Binding-site contacts:
Ligand atom O1 contacts residue ACO1 of chain 1.J at 4.2 Å.
Ligand atom C4 contacts residue ARG1085 of chain 1.A at 3.5 Å.
Ligand atom C2 contacts residue ARG1065 of chain 1.B at 4.2 Å.
Ligand atom O5 contacts residue GLU847 of chain 1.D at 4.2 Å.
Ligand atom O1 contacts residue ARG1065 of chain 1.B at 4.2 Å.
Ligand atom C4 contacts residue HIS900 of chain 1.B at 4.0 Å.
Ligand atom O3 contacts residue HIS900 of chain 1.B at 4.2 Å.
Ligand atom O2 contacts residue HIS900 of chain 1.B at 4.1 Å.
Ligand atom C2 contacts residue PHE935 of chain 1.B at 4.2 Å (hydrophobic).
Ligand atom O4 contacts residue VAL904 of chain 1.B at 4.0 Å.
Ligand atom C2 contacts residue HIS900 of chain 1.B at 3.5 Å.
Ligand atom O3 contacts residue ACO1 of chain 1.J at 3.8 Å.
Ligand atom C1 contacts residue ACO1 of chain 1.J at 4.1 Å.
Ligand atom O2 contacts residue ACO1 of chain 1.J at 3.6 Å.
Ligand atom O5 contacts residue VAL904 of chain 1.B at 4.1 Å.
Ligand atom O2 contacts residue PHE1061 of chain 1.B at 4.3 Å.
Ligand atom O4 contacts residue ARG1085 of chain 1.A at 3.8 Å.
Ligand atom O5 contacts residue HIS900 of chain 1.B at 3.3 Å.
Ligand atom C3 contacts residue HIS900 of chain 1.B at 3.7 Å.
Ligand atom C1 contacts residue ARG1065 of chain 1.B at 3.9 Å.
Ligand atom O5 contacts residue ARG1085 of chain 1.A at 2.4 Å (salt-bridge).
Ligand atom C3 contacts residue VAL904 of chain 1.B at 4.3 Å (hydrophobic).
Ligand atom C4 contacts residue VAL904 of chain 1.B at 3.9 Å (hydrophobic).
Ligand atom O1 contacts residue PHE935 of chain 1.B at 3.6 Å.
Ligand atom O2 contacts residue ARG986 of chain 1.B at 4.4 Å.
Ligand atom C2 contacts residue VAL904 of chain 1.B at 3.7 Å (hydrophobic).
Ligand atom C1 contacts residue PHE935 of chain 1.B at 4.3 Å (hydrophobic).
Ligand atom C1 contacts residue HIS900 of chain 1.B at 4.3 Å.
Ligand atom O1 contacts residue PHE1061 of chain 1.B at 3.8 Å.
Ligand atom O2 contacts residue ARG1065 of chain 1.B at 3.5 Å (salt-bridge).

Sequence of chain 1.A:
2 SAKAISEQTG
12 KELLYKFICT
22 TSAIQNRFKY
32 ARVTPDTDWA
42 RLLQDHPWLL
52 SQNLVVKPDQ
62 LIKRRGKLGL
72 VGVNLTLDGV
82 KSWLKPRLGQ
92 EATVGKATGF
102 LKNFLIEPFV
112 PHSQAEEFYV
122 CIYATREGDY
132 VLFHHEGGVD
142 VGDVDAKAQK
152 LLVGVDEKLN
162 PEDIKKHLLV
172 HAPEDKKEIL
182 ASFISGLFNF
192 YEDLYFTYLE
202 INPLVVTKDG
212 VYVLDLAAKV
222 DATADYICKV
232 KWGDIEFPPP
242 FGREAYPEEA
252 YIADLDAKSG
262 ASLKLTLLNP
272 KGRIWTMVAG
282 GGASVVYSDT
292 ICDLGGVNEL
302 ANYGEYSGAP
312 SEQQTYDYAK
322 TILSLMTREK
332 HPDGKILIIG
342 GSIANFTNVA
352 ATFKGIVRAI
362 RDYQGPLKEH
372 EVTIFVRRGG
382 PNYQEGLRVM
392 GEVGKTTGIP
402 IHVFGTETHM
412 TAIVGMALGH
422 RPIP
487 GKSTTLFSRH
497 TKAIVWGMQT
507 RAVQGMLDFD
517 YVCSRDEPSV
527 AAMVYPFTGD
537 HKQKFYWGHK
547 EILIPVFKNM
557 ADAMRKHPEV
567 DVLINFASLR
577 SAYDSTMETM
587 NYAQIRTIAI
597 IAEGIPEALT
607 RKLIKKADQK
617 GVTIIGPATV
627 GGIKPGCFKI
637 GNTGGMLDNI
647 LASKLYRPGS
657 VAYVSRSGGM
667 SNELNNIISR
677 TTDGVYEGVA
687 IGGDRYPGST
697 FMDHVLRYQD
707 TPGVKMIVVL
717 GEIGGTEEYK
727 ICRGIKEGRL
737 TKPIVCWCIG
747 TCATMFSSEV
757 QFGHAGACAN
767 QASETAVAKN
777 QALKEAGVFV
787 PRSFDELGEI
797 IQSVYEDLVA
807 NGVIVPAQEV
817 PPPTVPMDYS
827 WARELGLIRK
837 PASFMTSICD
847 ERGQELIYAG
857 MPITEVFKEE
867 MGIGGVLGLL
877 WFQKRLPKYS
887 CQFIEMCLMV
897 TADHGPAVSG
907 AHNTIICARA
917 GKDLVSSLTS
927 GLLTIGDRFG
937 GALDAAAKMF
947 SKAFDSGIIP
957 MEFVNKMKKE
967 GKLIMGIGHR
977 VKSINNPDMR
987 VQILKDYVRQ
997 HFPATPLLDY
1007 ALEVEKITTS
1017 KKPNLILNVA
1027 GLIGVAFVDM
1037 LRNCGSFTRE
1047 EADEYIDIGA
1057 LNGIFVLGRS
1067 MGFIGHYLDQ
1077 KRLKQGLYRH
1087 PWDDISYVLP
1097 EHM

Sequence of chain 1.D:
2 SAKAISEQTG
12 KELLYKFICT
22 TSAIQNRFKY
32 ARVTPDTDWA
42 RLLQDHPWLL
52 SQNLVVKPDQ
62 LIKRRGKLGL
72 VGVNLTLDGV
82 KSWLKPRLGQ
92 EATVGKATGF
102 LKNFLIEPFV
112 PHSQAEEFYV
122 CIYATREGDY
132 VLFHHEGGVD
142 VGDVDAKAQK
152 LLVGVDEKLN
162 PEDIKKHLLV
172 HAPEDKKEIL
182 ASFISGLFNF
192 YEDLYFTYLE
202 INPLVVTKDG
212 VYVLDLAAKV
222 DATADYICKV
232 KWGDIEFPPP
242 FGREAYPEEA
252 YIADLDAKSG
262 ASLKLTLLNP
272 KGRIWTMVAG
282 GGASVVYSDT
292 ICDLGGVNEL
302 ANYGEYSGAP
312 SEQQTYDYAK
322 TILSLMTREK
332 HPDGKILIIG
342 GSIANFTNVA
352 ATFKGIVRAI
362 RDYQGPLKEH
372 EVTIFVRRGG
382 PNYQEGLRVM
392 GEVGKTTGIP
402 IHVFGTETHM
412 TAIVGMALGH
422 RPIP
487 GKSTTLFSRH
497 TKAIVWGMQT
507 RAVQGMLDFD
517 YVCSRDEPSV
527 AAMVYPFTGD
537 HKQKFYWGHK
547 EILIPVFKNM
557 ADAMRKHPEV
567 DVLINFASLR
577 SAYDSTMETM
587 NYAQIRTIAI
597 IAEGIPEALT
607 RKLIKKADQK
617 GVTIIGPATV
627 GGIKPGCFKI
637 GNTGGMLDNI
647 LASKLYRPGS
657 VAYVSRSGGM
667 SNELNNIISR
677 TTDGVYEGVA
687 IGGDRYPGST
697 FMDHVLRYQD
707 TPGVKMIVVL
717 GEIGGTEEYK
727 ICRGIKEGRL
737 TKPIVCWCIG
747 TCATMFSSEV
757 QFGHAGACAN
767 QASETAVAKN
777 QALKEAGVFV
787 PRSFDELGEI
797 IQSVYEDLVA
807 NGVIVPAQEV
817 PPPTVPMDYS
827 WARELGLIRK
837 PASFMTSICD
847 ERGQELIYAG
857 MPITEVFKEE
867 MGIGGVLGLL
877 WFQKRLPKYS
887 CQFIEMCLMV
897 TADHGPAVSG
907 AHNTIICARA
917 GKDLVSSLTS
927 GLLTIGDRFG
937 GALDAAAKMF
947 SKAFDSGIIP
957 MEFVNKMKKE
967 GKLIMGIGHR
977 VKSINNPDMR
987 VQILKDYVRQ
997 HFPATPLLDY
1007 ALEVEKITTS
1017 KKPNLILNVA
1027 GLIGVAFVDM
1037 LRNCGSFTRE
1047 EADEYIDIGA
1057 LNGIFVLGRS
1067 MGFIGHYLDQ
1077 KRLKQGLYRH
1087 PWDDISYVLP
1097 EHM

The protein below binds the small molecule below.
Small molecule (SMILES): O=C([O-])CC(=O)C(=O)O

Sequence of chain 1.B:
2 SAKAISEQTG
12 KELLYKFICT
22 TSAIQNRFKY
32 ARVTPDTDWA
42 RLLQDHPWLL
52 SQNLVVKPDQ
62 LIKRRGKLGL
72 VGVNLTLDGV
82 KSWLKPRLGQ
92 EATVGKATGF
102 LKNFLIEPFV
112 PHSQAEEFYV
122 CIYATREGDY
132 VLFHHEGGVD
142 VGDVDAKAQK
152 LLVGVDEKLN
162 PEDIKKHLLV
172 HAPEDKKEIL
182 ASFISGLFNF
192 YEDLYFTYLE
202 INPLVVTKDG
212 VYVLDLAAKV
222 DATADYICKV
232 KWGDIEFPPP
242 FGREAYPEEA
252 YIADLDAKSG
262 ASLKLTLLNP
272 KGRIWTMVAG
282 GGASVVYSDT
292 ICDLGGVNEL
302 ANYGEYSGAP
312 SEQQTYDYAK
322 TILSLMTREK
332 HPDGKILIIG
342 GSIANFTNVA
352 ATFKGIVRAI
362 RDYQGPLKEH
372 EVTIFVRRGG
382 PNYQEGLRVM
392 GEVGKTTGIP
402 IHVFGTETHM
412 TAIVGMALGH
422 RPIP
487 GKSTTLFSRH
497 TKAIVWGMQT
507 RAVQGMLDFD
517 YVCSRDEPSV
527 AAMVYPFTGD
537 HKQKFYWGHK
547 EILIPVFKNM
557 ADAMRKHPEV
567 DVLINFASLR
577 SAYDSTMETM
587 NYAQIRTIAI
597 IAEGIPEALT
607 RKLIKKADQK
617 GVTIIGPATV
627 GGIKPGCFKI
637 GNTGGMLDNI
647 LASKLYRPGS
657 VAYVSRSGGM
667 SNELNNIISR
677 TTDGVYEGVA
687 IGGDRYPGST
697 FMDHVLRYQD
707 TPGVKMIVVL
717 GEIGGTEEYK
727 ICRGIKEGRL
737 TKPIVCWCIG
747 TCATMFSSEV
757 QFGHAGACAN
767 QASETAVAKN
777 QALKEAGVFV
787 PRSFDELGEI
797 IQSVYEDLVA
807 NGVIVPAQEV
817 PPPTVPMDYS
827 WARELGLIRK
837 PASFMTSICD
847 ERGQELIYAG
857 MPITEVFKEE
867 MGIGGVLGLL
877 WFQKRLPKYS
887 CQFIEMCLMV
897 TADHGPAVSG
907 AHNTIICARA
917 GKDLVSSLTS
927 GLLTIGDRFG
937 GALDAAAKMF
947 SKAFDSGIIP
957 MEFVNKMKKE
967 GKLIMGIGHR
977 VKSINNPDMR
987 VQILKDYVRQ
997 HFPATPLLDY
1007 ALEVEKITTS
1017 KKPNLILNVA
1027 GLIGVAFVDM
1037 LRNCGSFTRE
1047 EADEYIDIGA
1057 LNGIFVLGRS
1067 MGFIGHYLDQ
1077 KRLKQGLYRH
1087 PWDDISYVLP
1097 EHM